Sequence of chain 51.B:
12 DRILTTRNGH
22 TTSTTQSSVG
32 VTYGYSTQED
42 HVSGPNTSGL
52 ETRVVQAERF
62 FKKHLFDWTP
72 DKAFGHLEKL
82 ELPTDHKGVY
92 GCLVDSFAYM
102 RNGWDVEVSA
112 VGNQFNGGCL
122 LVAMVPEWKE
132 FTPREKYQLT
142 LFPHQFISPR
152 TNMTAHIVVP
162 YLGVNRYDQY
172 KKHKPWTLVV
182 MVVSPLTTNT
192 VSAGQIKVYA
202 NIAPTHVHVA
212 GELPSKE

Binding-site contacts:
Ligand atom CG contacts residue THR17 of chain 51.B at 4.3 Å.
Ligand atom N contacts residue ILE14 of chain 51.B at 3.5 Å.
Ligand atom C contacts residue THR16 of chain 51.B at 3.7 Å.
Ligand atom C contacts residue ILE14 of chain 51.B at 4.2 Å (hydrophobic).
Ligand atom CB contacts residue ARG18 of chain 51.B at 4.2 Å.
Ligand atom C contacts residue ARG18 of chain 51.B at 4.1 Å.
Ligand atom O contacts residue ARG18 of chain 51.B at 3.6 Å (salt-bridge).
Ligand atom CD2 contacts residue ASP106 of chain 51.B at 4.1 Å.
Ligand atom C contacts residue ILE14 of chain 51.B at 3.6 Å (hydrophobic).
Ligand atom C contacts residue THR16 of chain 51.B at 4.2 Å.
Ligand atom CA contacts residue ILE14 of chain 51.B at 4.0 Å (hydrophobic).
Ligand atom CG contacts residue THR16 of chain 51.B at 4.0 Å.
Ligand atom N contacts residue ASP12 of chain 51.B at 4.1 Å.
Ligand atom N contacts residue THR16 of chain 51.B at 2.9 Å (h-bond).
Ligand atom CA contacts residue THR16 of chain 51.B at 3.6 Å.
Ligand atom CA contacts residue ASP12 of chain 51.B at 3.7 Å.
Ligand atom CA contacts residue ILE14 of chain 51.B at 3.3 Å (hydrophobic).
Ligand atom CG contacts residue ILE14 of chain 51.B at 4.2 Å (hydrophobic).
Ligand atom CD2 contacts residue THR17 of chain 51.B at 3.7 Å.
Ligand atom O contacts residue THR16 of chain 51.B at 3.1 Å (h-bond).
Ligand atom CD1 contacts residue THR16 of chain 51.B at 3.1 Å.
Ligand atom O contacts residue ILE14 of chain 51.B at 3.1 Å.
Ligand atom CD1 contacts residue TYR34 of chain 51.B at 3.0 Å (hydrophobic).
Ligand atom CB contacts residue THR16 of chain 51.B at 4.2 Å.
Ligand atom C contacts residue ARG18 of chain 51.B at 3.8 Å.
Ligand atom O contacts residue ILE14 of chain 51.B at 3.5 Å (h-bond).
Ligand atom O contacts residue THR17 of chain 51.B at 3.8 Å.
Ligand atom CB contacts residue THR17 of chain 51.B at 4.0 Å.
Ligand atom CB contacts residue ILE14 of chain 51.B at 4.1 Å (hydrophobic).
Ligand atom C contacts residue ILE14 of chain 51.B at 3.4 Å (hydrophobic).
Ligand atom CD2 contacts residue HIS157 of chain 51.B at 3.7 Å.
Ligand atom CD2 contacts residue VAL32 of chain 51.B at 3.9 Å (hydrophobic).
Ligand atom CD1 contacts residue ILE14 of chain 51.B at 3.6 Å (hydrophobic).
Ligand atom O contacts residue LEU15 of chain 51.B at 3.5 Å.
Ligand atom N contacts residue ILE14 of chain 51.B at 3.0 Å (h-bond).
Ligand atom CA contacts residue ARG18 of chain 51.B at 3.8 Å.
Ligand atom CE1 contacts residue ASP12 of chain 51.B at 3.5 Å.
Ligand atom CD1 contacts residue ASP12 of chain 51.B at 3.8 Å.
Ligand atom CB contacts residue LEU15 of chain 51.B at 4.1 Å (hydrophobic).
Ligand atom O contacts residue ARG18 of chain 51.B at 3.0 Å (salt-bridge).

This protein binds this small molecule.
Small molecule (SMILES): CC(C)C[C@H](NC(=O)[C@H](C)NC(=O)CNC(=O)[C@@H](N)Cc1ccccc1)C(=O)N[C@@H](CC(C)C)C(=O)N[C@@H](C)C(=O)O